This small molecule binds to this protein.
Small molecule (SMILES): CC(=O)N[C@H]1[C@H](O[C@H]2[C@H](O)[C@@H](NC(C)=O)CO[C@@H]2CO)O[C@H](CO)[C@@H](O[C@@H]2O[C@H](CO)[C@@H](O)[C@H](O[C@H]3O[C@H](CO)[C@@H](O)[C@H](O)[C@@H]3O)[C@@H]2O)[C@@H]1O

Sequence of chain 1.G:
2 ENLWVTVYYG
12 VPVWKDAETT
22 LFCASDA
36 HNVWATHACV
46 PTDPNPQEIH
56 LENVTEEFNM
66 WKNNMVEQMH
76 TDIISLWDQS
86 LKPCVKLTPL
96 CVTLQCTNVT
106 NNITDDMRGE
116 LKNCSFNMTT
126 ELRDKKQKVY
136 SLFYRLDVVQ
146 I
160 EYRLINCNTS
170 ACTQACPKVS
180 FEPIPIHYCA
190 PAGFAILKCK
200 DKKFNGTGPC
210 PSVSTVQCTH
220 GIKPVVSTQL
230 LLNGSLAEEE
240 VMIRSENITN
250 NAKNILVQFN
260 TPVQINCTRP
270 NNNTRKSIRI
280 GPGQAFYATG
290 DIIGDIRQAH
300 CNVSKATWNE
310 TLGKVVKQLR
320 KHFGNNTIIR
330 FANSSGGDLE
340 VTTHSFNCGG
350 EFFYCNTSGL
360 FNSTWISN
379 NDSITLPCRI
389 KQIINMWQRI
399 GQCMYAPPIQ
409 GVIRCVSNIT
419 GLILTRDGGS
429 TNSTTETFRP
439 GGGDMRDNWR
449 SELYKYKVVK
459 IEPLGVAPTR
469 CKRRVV

Binding-site contacts:
Ligand atom O6 contacts residue ARG412 of chain 1.G at 3.9 Å.
Ligand atom C1 contacts residue SER415 of chain 1.G at 3.3 Å.
Ligand atom C5 contacts residue NAG1 of chain 1.Y at 4.2 Å.
Ligand atom N2 contacts residue SER415 of chain 1.G at 2.5 Å (h-bond).
Ligand atom C4 contacts residue VAL414 of chain 1.G at 3.7 Å (hydrophobic).
Ligand atom C8 contacts residue SER415 of chain 1.G at 3.7 Å.
Ligand atom C3 contacts residue VAL414 of chain 1.G at 3.6 Å (hydrophobic).
Ligand atom O5 contacts residue VAL414 of chain 1.G at 4.2 Å.
Ligand atom O6 contacts residue SER179 of chain 1.G at 3.8 Å.
Ligand atom C2 contacts residue VAL414 of chain 1.G at 4.3 Å (hydrophobic).
Ligand atom C3 contacts residue ASN232 of chain 1.G at 3.8 Å.
Ligand atom C7 contacts residue VAL224 of chain 1.G at 4.2 Å (hydrophobic).
Ligand atom C7 contacts residue SER415 of chain 1.G at 3.5 Å.
Ligand atom O6 contacts residue GLU181 of chain 1.G at 4.2 Å.
Ligand atom C5 contacts residue VAL414 of chain 1.G at 3.4 Å (hydrophobic).
Ligand atom C7 contacts residue ASN232 of chain 1.G at 3.9 Å.
Ligand atom O4 contacts residue VAL414 of chain 1.G at 3.6 Å (h-bond).
Ligand atom C5 contacts residue ASN232 of chain 1.G at 3.6 Å.
Ligand atom C3 contacts residue SER415 of chain 1.G at 3.5 Å.
Ligand atom C8 contacts residue CYS347 of chain 1.G at 4.3 Å (hydrophobic).
Ligand atom C2 contacts residue ASN232 of chain 1.G at 2.5 Å.
Ligand atom C1 contacts residue VAL414 of chain 1.G at 4.1 Å (hydrophobic).
Ligand atom O3 contacts residue CYS347 of chain 1.G at 3.8 Å.
Ligand atom C8 contacts residue VAL224 of chain 1.G at 4.0 Å (hydrophobic).
Ligand atom O5 contacts residue ASN232 of chain 1.G at 2.4 Å (h-bond).
Ligand atom C8 contacts residue PHE345 of chain 1.G at 4.3 Å (hydrophobic).
Ligand atom O7 contacts residue CYS347 of chain 1.G at 4.4 Å.
Ligand atom C8 contacts residue LEU231 of chain 1.G at 3.7 Å (hydrophobic).
Ligand atom C1 contacts residue ASN232 of chain 1.G at 1.4 Å.
Ligand atom O7 contacts residue VAL224 of chain 1.G at 4.4 Å.
Ligand atom C2 contacts residue SER415 of chain 1.G at 3.2 Å.
Ligand atom O7 contacts residue PRO182 of chain 1.G at 4.2 Å.
Ligand atom O3 contacts residue SER415 of chain 1.G at 4.2 Å.
Ligand atom O3 contacts residue CYS413 of chain 1.G at 4.1 Å.
Ligand atom C6 contacts residue VAL414 of chain 1.G at 4.4 Å (hydrophobic).
Ligand atom N2 contacts residue ASN232 of chain 1.G at 2.9 Å (h-bond).
Ligand atom C4 contacts residue ASN232 of chain 1.G at 4.2 Å.
Ligand atom C6 contacts residue NAG1 of chain 1.Y at 4.0 Å.
Ligand atom O5 contacts residue NAG1 of chain 1.Y at 3.7 Å.
Ligand atom C6 contacts residue SER179 of chain 1.G at 3.6 Å.